This small molecule binds to this protein.
Small molecule (SMILES): Nc1ccc(C(F)(F)F)cc1N

Binding-site contacts:
Ligand atom F2 contacts residue ILE96 of chain 1.A at 4.1 Å.
Ligand atom C4 contacts residue PHE33 of chain 1.A at 3.8 Å (hydrophobic).
Ligand atom N1 contacts residue LEU59 of chain 1.A at 3.4 Å.
Ligand atom C2 contacts residue LEU52 of chain 1.A at 3.7 Å (hydrophobic).
Ligand atom C8 contacts residue LEU52 of chain 1.A at 3.5 Å (hydrophobic).
Ligand atom C1 contacts residue NAP1 of chain 1.G at 4.1 Å.
Ligand atom F3 contacts residue NAP1 of chain 1.G at 3.5 Å.
Ligand atom N1 contacts residue PHE33 of chain 1.A at 4.3 Å.
Ligand atom F3 contacts residue ILE96 of chain 1.A at 3.8 Å.
Ligand atom C6 contacts residue LEU52 of chain 1.A at 3.7 Å (hydrophobic).
Ligand atom C4 contacts residue LEU59 of chain 1.A at 4.2 Å (hydrophobic).
Ligand atom F2 contacts residue PHE33 of chain 1.A at 3.0 Å.
Ligand atom C3 contacts residue LEU52 of chain 1.A at 3.9 Å (hydrophobic).
Ligand atom F1 contacts residue NAP1 of chain 1.G at 3.2 Å.
Ligand atom F1 contacts residue ILE22 of chain 1.A at 3.8 Å.
Ligand atom F3 contacts residue THR48 of chain 1.A at 3.6 Å.
Ligand atom C3 contacts residue LEU59 of chain 1.A at 4.2 Å (hydrophobic).
Ligand atom C1 contacts residue LEU52 of chain 1.A at 4.5 Å (hydrophobic).
Ligand atom C1 contacts residue PHE33 of chain 1.A at 4.3 Å (hydrophobic).
Ligand atom F3 contacts residue LEU52 of chain 1.A at 4.0 Å.
Ligand atom C1 contacts residue ILE96 of chain 1.A at 4.4 Å (hydrophobic).
Ligand atom C7 contacts residue LEU52 of chain 1.A at 3.5 Å (hydrophobic).
Ligand atom F2 contacts residue NAP1 of chain 1.G at 4.4 Å.
Ligand atom C4 contacts residue LEU52 of chain 1.A at 3.9 Å (hydrophobic).

Sequence of chain 1.A:
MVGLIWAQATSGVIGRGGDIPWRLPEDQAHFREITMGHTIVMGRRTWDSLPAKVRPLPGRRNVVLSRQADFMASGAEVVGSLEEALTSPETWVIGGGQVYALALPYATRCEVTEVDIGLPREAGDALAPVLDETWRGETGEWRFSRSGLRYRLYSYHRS